Binding-site contacts:
Ligand atom C1 contacts residue NAG1 of chain 24.J at 3.7 Å.
Ligand atom C4 contacts residue ASN218 of chain 24.E at 4.1 Å.
Ligand atom N2 contacts residue ASN218 of chain 24.E at 2.9 Å (h-bond).
Ligand atom C3 contacts residue ASN218 of chain 24.E at 3.7 Å.
Ligand atom C2 contacts residue ASN218 of chain 24.E at 2.3 Å.
Ligand atom C5 contacts residue ASN218 of chain 24.E at 3.6 Å.
Ligand atom O5 contacts residue ASN218 of chain 24.E at 2.3 Å (h-bond).
Ligand atom C1 contacts residue ASN218 of chain 24.E at 1.4 Å.
Ligand atom C8 contacts residue ASN218 of chain 24.E at 4.3 Å.
Ligand atom C5 contacts residue NAG1 of chain 24.J at 4.3 Å.
Ligand atom O5 contacts residue NAG1 of chain 24.J at 4.1 Å.
Ligand atom O5 contacts residue THR235 of chain 24.E at 4.4 Å.
Ligand atom O7 contacts residue ASN218 of chain 24.E at 2.3 Å (h-bond).
Ligand atom C7 contacts residue ASN218 of chain 24.E at 2.9 Å.

Sequence of chain 24.E:
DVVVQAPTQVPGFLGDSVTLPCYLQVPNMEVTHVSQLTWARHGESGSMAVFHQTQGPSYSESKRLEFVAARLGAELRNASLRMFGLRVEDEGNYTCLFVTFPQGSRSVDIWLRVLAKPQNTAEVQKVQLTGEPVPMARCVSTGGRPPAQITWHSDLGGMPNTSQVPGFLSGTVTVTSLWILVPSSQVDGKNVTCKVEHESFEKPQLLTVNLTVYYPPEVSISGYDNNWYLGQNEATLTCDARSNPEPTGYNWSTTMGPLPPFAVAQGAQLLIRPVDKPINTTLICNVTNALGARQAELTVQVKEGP

This small molecule binds to this protein.
Small molecule (SMILES): CC(=O)N[C@H]1[C@H](O[C@H]2[C@H](O)[C@@H](NC(C)=O)CO[C@@H]2CO)O[C@H](CO)[C@@H](O)[C@@H]1O